Sequence of chain 1.D:
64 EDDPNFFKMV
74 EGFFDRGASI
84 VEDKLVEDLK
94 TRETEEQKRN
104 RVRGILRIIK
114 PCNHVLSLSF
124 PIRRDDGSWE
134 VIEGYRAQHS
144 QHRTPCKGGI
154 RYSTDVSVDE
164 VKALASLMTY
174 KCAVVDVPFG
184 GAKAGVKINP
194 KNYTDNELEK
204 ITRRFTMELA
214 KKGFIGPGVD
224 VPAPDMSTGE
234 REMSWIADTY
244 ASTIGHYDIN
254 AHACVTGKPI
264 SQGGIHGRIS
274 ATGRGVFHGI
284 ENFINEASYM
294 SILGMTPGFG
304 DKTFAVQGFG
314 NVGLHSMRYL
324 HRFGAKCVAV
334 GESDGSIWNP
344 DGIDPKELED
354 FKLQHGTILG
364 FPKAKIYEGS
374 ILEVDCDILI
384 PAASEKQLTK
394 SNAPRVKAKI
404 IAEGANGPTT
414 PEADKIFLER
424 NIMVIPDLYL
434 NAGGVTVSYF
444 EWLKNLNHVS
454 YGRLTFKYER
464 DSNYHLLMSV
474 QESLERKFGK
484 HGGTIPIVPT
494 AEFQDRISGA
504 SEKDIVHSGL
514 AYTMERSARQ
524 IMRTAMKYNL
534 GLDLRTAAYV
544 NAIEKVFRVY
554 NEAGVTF

The small molecule below binds the protein below.
Small molecule (SMILES): CC(C)C[C@H](N)C(=O)O

Sequence of chain 1.B:
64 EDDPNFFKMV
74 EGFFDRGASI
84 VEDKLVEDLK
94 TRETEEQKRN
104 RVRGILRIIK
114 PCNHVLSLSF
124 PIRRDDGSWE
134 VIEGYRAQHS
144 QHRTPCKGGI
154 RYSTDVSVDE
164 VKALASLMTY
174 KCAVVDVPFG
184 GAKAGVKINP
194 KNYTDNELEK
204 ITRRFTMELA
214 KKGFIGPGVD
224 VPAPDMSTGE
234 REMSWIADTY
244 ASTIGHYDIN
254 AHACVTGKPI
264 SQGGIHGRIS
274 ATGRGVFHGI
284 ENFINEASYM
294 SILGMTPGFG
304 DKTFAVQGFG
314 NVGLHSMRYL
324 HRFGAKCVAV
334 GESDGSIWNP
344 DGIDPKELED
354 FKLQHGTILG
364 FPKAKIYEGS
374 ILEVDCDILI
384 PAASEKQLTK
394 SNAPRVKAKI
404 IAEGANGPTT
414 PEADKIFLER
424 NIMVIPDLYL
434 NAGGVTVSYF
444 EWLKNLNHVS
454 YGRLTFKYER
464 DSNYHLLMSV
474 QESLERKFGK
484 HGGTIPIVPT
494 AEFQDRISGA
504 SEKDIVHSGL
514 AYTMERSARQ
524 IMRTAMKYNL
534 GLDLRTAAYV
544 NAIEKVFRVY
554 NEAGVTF

Binding-site contacts:
Ligand atom C contacts residue THR559 of chain 1.B at 4.3 Å.
Ligand atom CD2 contacts residue ASP241 of chain 1.C at 3.8 Å.
Ligand atom CG contacts residue ALA556 of chain 1.B at 4.0 Å (hydrophobic).
Ligand atom CD2 contacts residue GLN144 of chain 1.B at 3.8 Å.
Ligand atom CD1 contacts residue TYR553 of chain 1.B at 4.0 Å (hydrophobic).
Ligand atom CB contacts residue ASP241 of chain 1.C at 4.2 Å.
Ligand atom N contacts residue GLY557 of chain 1.B at 3.1 Å (h-bond).
Ligand atom CB contacts residue GLY557 of chain 1.B at 3.5 Å.
Ligand atom CA contacts residue GLY557 of chain 1.B at 3.8 Å.
Ligand atom CD1 contacts residue ALA556 of chain 1.B at 3.8 Å (hydrophobic).
Ligand atom CD2 contacts residue HIS145 of chain 1.B at 3.9 Å.
Ligand atom OXT contacts residue GLY557 of chain 1.B at 4.5 Å.
Ligand atom OXT contacts residue THR559 of chain 1.B at 3.3 Å (h-bond).
Ligand atom N contacts residue VAL558 of chain 1.B at 3.9 Å.
Ligand atom C contacts residue ARG207 of chain 1.D at 3.6 Å.
Ligand atom OXT contacts residue VAL558 of chain 1.B at 3.6 Å.
Ligand atom O contacts residue ARG207 of chain 1.D at 3.2 Å (salt-bridge).
Ligand atom CG contacts residue ASP241 of chain 1.C at 3.5 Å.
Ligand atom CA contacts residue THR559 of chain 1.B at 4.5 Å.
Ligand atom OXT contacts residue ARG207 of chain 1.D at 2.8 Å (salt-bridge).
Ligand atom CB contacts residue TYR553 of chain 1.B at 4.0 Å (hydrophobic).
Ligand atom CA contacts residue ASP241 of chain 1.C at 3.9 Å.
Ligand atom CD1 contacts residue HIS145 of chain 1.B at 4.1 Å.
Ligand atom C contacts residue GLY557 of chain 1.B at 4.5 Å.
Ligand atom CD1 contacts residue VAL552 of chain 1.B at 3.9 Å (hydrophobic).
Ligand atom C contacts residue VAL558 of chain 1.B at 4.4 Å (hydrophobic).
Ligand atom O contacts residue TYR553 of chain 1.B at 4.1 Å.
Ligand atom N contacts residue THR559 of chain 1.B at 3.3 Å (h-bond).
Ligand atom N contacts residue ASP241 of chain 1.C at 3.0 Å (salt-bridge).
Ligand atom CG contacts residue GLY557 of chain 1.B at 4.1 Å.

Sequence of chain 1.C:
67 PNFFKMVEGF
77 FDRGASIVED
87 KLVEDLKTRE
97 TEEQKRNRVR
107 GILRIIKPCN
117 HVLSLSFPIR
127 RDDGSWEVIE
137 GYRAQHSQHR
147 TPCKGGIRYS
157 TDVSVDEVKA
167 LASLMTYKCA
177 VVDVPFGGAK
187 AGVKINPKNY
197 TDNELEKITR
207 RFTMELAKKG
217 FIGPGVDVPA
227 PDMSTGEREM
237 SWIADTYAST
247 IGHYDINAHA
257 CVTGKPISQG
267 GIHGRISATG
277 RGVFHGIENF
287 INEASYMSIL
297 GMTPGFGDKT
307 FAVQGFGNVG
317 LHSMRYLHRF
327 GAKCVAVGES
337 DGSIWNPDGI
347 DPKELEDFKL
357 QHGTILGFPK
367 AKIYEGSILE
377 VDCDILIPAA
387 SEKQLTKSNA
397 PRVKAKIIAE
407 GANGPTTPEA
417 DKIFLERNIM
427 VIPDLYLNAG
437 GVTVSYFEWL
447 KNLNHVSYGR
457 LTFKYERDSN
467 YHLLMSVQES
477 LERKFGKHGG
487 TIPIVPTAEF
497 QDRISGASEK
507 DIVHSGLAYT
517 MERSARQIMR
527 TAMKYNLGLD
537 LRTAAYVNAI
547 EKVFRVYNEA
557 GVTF